Sequence of chain 1.D:
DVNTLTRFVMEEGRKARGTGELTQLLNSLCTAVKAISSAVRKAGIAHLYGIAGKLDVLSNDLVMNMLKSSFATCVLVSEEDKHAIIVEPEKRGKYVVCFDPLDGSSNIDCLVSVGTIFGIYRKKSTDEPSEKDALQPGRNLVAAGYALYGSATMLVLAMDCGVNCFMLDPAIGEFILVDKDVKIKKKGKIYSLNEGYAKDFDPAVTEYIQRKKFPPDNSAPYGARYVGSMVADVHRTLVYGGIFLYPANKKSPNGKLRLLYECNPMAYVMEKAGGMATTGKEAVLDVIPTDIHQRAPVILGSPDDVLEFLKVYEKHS

Sequence of chain 1.B:
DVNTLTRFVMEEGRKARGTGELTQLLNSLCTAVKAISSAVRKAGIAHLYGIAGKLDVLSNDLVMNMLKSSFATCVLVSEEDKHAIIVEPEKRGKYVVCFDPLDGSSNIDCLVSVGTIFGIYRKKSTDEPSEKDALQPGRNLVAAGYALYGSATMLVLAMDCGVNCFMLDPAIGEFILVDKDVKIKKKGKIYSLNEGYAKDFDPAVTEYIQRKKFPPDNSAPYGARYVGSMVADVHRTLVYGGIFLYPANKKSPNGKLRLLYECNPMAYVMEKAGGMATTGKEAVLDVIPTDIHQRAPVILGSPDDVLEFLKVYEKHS

Binding-site contacts:
Ligand atom S16 contacts residue GLY27 of chain 1.B at 3.8 Å.
Ligand atom O17 contacts residue THR28 of chain 1.B at 3.6 Å.
Ligand atom O18 contacts residue GLU30 of chain 1.B at 3.6 Å (salt-bridge).
Ligand atom O17 contacts residue GLY27 of chain 1.B at 3.2 Å.
Ligand atom N19 contacts residue GLY22 of chain 1.B at 3.5 Å (h-bond).
Ligand atom C13 contacts residue GLY22 of chain 1.B at 3.6 Å.
Ligand atom O18 contacts residue GLY29 of chain 1.B at 3.3 Å.
Ligand atom C22 contacts residue ARG23 of chain 1.B at 3.6 Å.
Ligand atom C6 contacts residue MET178 of chain 1.B at 3.8 Å (hydrophobic).
Ligand atom C27 contacts residue GLY27 of chain 1.B at 3.5 Å.
Ligand atom C10 contacts residue GLY22 of chain 1.B at 3.7 Å.
Ligand atom C15 contacts residue GLY22 of chain 1.B at 3.6 Å.
Ligand atom BR25 contacts residue MET19 of chain 1.B at 3.7 Å.
Ligand atom C1 contacts residue MET178 of chain 1.B at 3.7 Å (hydrophobic).
Ligand atom C3 contacts residue MET178 of chain 1.B at 3.7 Å (hydrophobic).
Ligand atom O2 contacts residue GLU21 of chain 1.B at 3.7 Å.
Ligand atom N19 contacts residue GLY27 of chain 1.B at 3.1 Å (h-bond).
Ligand atom N26 contacts residue GLY27 of chain 1.B at 3.1 Å (h-bond).
Ligand atom C21 contacts residue ARG23 of chain 1.B at 3.5 Å.
Ligand atom C27 contacts residue GLY22 of chain 1.B at 3.5 Å.
Ligand atom N20 contacts residue 95G1 of chain 1.L at 3.2 Å.
Ligand atom N4 contacts residue LEU31 of chain 1.B at 3.7 Å.
Ligand atom O18 contacts residue LEU31 of chain 1.B at 3.2 Å (h-bond).
Ligand atom C22 contacts residue 95G1 of chain 1.L at 3.6 Å.
Ligand atom CL1 contacts residue ALA162 of chain 1.B at 3.4 Å.
Ligand atom N26 contacts residue GLY22 of chain 1.B at 3.2 Å (h-bond).
Ligand atom O18 contacts residue THR32 of chain 1.B at 3.2 Å (h-bond).
Ligand atom C21 contacts residue THR28 of chain 1.D at 3.4 Å.
Ligand atom C24 contacts residue 95G1 of chain 1.L at 3.7 Å.
Ligand atom C27 contacts residue GLY29 of chain 1.B at 3.4 Å.
Ligand atom C14 contacts residue GLY22 of chain 1.B at 3.8 Å.
Ligand atom CL1 contacts residue LEU176 of chain 1.B at 3.4 Å.
Ligand atom S16 contacts residue GLY29 of chain 1.B at 3.8 Å.
Ligand atom N19 contacts residue GLY29 of chain 1.B at 3.4 Å (h-bond).
Ligand atom C13 contacts residue THR32 of chain 1.B at 3.6 Å.
Ligand atom O28 contacts residue THR32 of chain 1.B at 3.0 Å (h-bond).
Ligand atom C21 contacts residue 95G1 of chain 1.L at 3.2 Å.
Ligand atom CL7 contacts residue GLU21 of chain 1.B at 3.7 Å.
Ligand atom C9 contacts residue LEU31 of chain 1.B at 3.7 Å (hydrophobic).
Ligand atom O28 contacts residue GLY29 of chain 1.B at 3.2 Å.

The protein below binds the small molecule below.
Small molecule (SMILES): Cn1nc(Cl)c(Cl)c1Oc1ccc(S(=O)(=O)NC(=O)Nc2ncc(Br)s2)cc1